Binding-site contacts:
Ligand atom N2 contacts residue ASN379 of chain 1.B at 2.9 Å (h-bond).
Ligand atom O5 contacts residue ASN379 of chain 1.B at 2.4 Å (h-bond).
Ligand atom C4 contacts residue ASN379 of chain 1.B at 4.3 Å.
Ligand atom C3 contacts residue ASN379 of chain 1.B at 3.9 Å.
Ligand atom C2 contacts residue ASN379 of chain 1.B at 2.5 Å.
Ligand atom O7 contacts residue ASN379 of chain 1.B at 3.8 Å.
Ligand atom C5 contacts residue ASN379 of chain 1.B at 3.8 Å.
Ligand atom C1 contacts residue ASN379 of chain 1.B at 1.5 Å.
Ligand atom C7 contacts residue ASN379 of chain 1.B at 3.6 Å.

Sequence of chain 1.B:
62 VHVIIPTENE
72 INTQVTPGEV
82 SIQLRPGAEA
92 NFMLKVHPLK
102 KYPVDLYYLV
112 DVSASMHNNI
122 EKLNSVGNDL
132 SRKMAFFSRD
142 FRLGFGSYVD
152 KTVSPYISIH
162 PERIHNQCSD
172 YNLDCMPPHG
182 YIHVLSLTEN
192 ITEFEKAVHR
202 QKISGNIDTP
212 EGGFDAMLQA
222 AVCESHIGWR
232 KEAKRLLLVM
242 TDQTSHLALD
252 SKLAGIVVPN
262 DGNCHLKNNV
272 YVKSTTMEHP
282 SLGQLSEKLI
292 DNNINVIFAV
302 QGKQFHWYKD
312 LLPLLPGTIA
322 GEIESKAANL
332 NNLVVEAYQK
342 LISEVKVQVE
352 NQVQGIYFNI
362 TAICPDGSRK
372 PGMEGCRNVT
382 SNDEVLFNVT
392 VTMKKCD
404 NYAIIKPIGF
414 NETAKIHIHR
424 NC

This protein binds this small molecule.
Small molecule (SMILES): CC(=O)N[C@@H]1[C@@H](O)[C@H](O)[C@@H](CO)O[C@H]1O